Sequence of chain 1.C:
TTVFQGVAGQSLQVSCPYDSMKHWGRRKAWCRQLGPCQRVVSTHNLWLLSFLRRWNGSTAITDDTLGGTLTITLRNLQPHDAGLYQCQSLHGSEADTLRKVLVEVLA

Sequence of chain 1.F:
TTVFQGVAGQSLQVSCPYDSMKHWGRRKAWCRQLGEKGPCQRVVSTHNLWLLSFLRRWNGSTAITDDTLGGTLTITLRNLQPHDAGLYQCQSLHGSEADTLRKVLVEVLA

This small molecule binds to this protein.
Small molecule (SMILES): CC(=O)N[C@@H]1[C@@H](O)[C@H](O)[C@@H](CO)O[C@H]1O

Binding-site contacts:
Ligand atom C8 contacts residue PRO19 of chain 1.F at 3.6 Å (hydrophobic).
Ligand atom O5 contacts residue ARG44 of chain 1.C at 3.9 Å.
Ligand atom N2 contacts residue PRO19 of chain 1.F at 4.1 Å.
Ligand atom C1 contacts residue VAL45 of chain 1.C at 3.4 Å (hydrophobic).
Ligand atom C4 contacts residue ASN61 of chain 1.C at 4.3 Å.
Ligand atom C1 contacts residue ASN61 of chain 1.C at 1.5 Å.
Ligand atom O5 contacts residue ASN61 of chain 1.C at 2.5 Å (h-bond).
Ligand atom O3 contacts residue PRO19 of chain 1.F at 4.0 Å.
Ligand atom C6 contacts residue ARG44 of chain 1.C at 4.1 Å.
Ligand atom C4 contacts residue GLN43 of chain 1.C at 4.3 Å.
Ligand atom C2 contacts residue VAL45 of chain 1.C at 3.8 Å (hydrophobic).
Ligand atom C4 contacts residue ARG44 of chain 1.C at 4.3 Å.
Ligand atom N2 contacts residue ASN61 of chain 1.C at 2.6 Å (h-bond).
Ligand atom C3 contacts residue ASN61 of chain 1.C at 3.7 Å.
Ligand atom C8 contacts residue ASN61 of chain 1.C at 4.3 Å.
Ligand atom C8 contacts residue GLY73 of chain 1.F at 4.0 Å.
Ligand atom C7 contacts residue PRO19 of chain 1.F at 4.0 Å (hydrophobic).
Ligand atom C2 contacts residue ASN61 of chain 1.C at 2.4 Å.
Ligand atom C5 contacts residue ASN61 of chain 1.C at 3.8 Å.
Ligand atom N2 contacts residue VAL45 of chain 1.C at 4.2 Å.
Ligand atom C6 contacts residue GLN43 of chain 1.C at 4.1 Å.
Ligand atom C5 contacts residue ARG44 of chain 1.C at 4.3 Å.
Ligand atom O7 contacts residue ASN61 of chain 1.C at 4.2 Å.
Ligand atom O5 contacts residue VAL45 of chain 1.C at 3.8 Å.
Ligand atom C8 contacts residue GLY72 of chain 1.F at 4.2 Å.
Ligand atom C7 contacts residue ASN61 of chain 1.C at 3.6 Å.
Ligand atom O4 contacts residue GLN43 of chain 1.C at 4.0 Å.